Binding-site contacts:
Ligand atom C1 contacts residue ASN148 of chain 1.A at 1.4 Å.
Ligand atom C7 contacts residue VAL212 of chain 1.A at 4.3 Å (hydrophobic).
Ligand atom O5 contacts residue ALA210 of chain 1.A at 4.4 Å.
Ligand atom C1 contacts residue ALA210 of chain 1.A at 4.3 Å (hydrophobic).
Ligand atom O5 contacts residue ASN148 of chain 1.A at 2.3 Å (h-bond).
Ligand atom C4 contacts residue ASN148 of chain 1.A at 4.2 Å.
Ligand atom C7 contacts residue ASN148 of chain 1.A at 3.2 Å.
Ligand atom C3 contacts residue ASN148 of chain 1.A at 3.8 Å.
Ligand atom C8 contacts residue GLN146 of chain 1.A at 4.0 Å.
Ligand atom C5 contacts residue ALA210 of chain 1.A at 4.2 Å (hydrophobic).
Ligand atom N2 contacts residue ASN148 of chain 1.A at 2.9 Å (h-bond).
Ligand atom N2 contacts residue VAL212 of chain 1.A at 4.2 Å.
Ligand atom O7 contacts residue ASN148 of chain 1.A at 3.0 Å (h-bond).
Ligand atom C5 contacts residue ASN148 of chain 1.A at 3.6 Å.
Ligand atom C8 contacts residue VAL212 of chain 1.A at 4.0 Å (hydrophobic).
Ligand atom C8 contacts residue ASN148 of chain 1.A at 4.4 Å.
Ligand atom C2 contacts residue ASN148 of chain 1.A at 2.5 Å.

This protein binds this small molecule.
Small molecule (SMILES): CC(=O)N[C@@H]1[C@@H](O)[C@H](O)[C@@H](CO)O[C@H]1O

Sequence of chain 1.A:
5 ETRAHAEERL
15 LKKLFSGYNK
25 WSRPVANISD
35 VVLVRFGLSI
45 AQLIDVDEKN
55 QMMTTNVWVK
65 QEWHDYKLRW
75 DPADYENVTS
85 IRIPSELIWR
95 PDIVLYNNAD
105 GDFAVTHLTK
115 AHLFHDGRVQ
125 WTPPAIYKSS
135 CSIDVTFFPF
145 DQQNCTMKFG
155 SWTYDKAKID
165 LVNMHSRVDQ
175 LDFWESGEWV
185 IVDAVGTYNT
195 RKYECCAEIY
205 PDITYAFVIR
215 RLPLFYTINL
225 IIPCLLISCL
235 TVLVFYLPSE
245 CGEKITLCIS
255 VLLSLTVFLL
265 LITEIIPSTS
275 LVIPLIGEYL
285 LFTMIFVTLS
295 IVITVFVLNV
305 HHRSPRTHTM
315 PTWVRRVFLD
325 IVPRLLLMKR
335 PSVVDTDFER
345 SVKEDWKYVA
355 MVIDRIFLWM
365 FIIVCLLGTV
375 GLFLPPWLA